Sequence of chain 1.F:
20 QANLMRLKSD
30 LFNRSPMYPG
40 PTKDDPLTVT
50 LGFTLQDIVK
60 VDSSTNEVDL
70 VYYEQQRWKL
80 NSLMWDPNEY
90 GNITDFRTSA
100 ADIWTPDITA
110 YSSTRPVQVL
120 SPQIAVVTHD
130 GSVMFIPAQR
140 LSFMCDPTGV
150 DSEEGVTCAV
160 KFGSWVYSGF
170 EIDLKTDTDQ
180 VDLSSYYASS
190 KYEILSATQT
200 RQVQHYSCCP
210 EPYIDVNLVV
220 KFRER

The small molecule below binds the protein below.
Small molecule (SMILES): c1ccc(C2CCN(CCc3cc4ccccc4[nH]3)CC2)cc1

Binding-site contacts:
Ligand atom CAL contacts residue TYR110 of chain 1.J at 3.9 Å (hydrophobic).
Ligand atom CAF contacts residue GLN74 of chain 1.F at 4.1 Å.
Ligand atom CAJ contacts residue MET133 of chain 1.F at 3.6 Å (hydrophobic).
Ligand atom CAJ contacts residue ILE135 of chain 1.F at 3.8 Å (hydrophobic).
Ligand atom CAC contacts residue TRP164 of chain 1.J at 4.4 Å (hydrophobic).
Ligand atom CAG contacts residue TYR212 of chain 1.J at 3.8 Å (hydrophobic).
Ligand atom CAO contacts residue TYR205 of chain 1.J at 4.4 Å (hydrophobic).
Ligand atom CAG contacts residue SER163 of chain 1.J at 3.9 Å.
Ligand atom N1 contacts residue TYR212 of chain 1.J at 3.9 Å.
Ligand atom CAF contacts residue ILE135 of chain 1.F at 4.4 Å (hydrophobic).
Ligand atom CAX contacts residue TYR212 of chain 1.J at 4.2 Å (hydrophobic).
Ligand atom CAK contacts residue TYR110 of chain 1.J at 4.1 Å (hydrophobic).
Ligand atom CAK contacts residue SER163 of chain 1.J at 4.0 Å.
Ligand atom C17 contacts residue CYS207 of chain 1.J at 4.3 Å (hydrophobic).
Ligand atom CAN contacts residue ILE135 of chain 1.F at 4.2 Å (hydrophobic).
Ligand atom N1 contacts residue TYR205 of chain 1.J at 4.3 Å.
Ligand atom CAP contacts residue TYR205 of chain 1.J at 3.5 Å (hydrophobic).
Ligand atom CAV contacts residue TRP164 of chain 1.J at 3.7 Å (hydrophobic).
Ligand atom CAW contacts residue TYR212 of chain 1.J at 4.4 Å (hydrophobic).
Ligand atom CAL contacts residue TYR205 of chain 1.J at 4.1 Å (hydrophobic).
Ligand atom CAW contacts residue TYR205 of chain 1.J at 3.3 Å (hydrophobic).
Ligand atom CAG contacts residue TYR110 of chain 1.J at 3.5 Å (hydrophobic).
Ligand atom CAR contacts residue ILE135 of chain 1.F at 4.4 Å (hydrophobic).
Ligand atom CAE contacts residue TYR72 of chain 1.F at 4.3 Å (hydrophobic).
Ligand atom CAD contacts residue ILE135 of chain 1.F at 3.4 Å (hydrophobic).
Ligand atom CAT contacts residue TYR110 of chain 1.J at 4.4 Å (hydrophobic).
Ligand atom CAP contacts residue TYR212 of chain 1.J at 3.2 Å (hydrophobic).
Ligand atom N1 contacts residue TYR110 of chain 1.J at 4.2 Å.
Ligand atom CAN contacts residue TYR212 of chain 1.J at 4.3 Å (hydrophobic).
Ligand atom CAK contacts residue TRP164 of chain 1.J at 3.6 Å (hydrophobic).
Ligand atom CAC contacts residue TYR72 of chain 1.F at 3.8 Å (hydrophobic).
Ligand atom CAI contacts residue CYS208 of chain 1.J at 4.2 Å (hydrophobic).
Ligand atom CAC contacts residue ILE135 of chain 1.F at 3.2 Å (hydrophobic).
Ligand atom CAI contacts residue CYS207 of chain 1.J at 4.2 Å (hydrophobic).
Ligand atom NAQ contacts residue TYR212 of chain 1.J at 3.9 Å.
Ligand atom CAM contacts residue CYS208 of chain 1.J at 4.4 Å (hydrophobic).
Ligand atom CAD contacts residue TYR72 of chain 1.F at 4.4 Å (hydrophobic).
Ligand atom CAD contacts residue TRP164 of chain 1.J at 3.4 Å (hydrophobic).
Ligand atom CAR contacts residue TYR72 of chain 1.F at 3.8 Å (hydrophobic).
Ligand atom CAN contacts residue MET133 of chain 1.F at 4.4 Å (hydrophobic).

Sequence of chain 1.J:
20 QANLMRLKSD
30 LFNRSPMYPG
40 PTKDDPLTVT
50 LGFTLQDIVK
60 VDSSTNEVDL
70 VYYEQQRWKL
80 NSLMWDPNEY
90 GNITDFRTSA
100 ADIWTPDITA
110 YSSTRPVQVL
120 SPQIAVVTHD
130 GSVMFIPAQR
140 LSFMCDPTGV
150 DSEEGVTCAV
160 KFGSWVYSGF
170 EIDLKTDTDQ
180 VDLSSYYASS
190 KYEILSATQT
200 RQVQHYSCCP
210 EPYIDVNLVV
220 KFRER